Binding-site contacts:
Ligand atom C5 contacts residue ASN282 of chain 1.A at 3.7 Å.
Ligand atom C7 contacts residue ASN282 of chain 1.A at 3.7 Å.
Ligand atom O7 contacts residue ASN280 of chain 1.A at 4.5 Å.
Ligand atom C8 contacts residue GLU281 of chain 1.A at 3.4 Å.
Ligand atom C7 contacts residue GLU281 of chain 1.A at 3.6 Å.
Ligand atom C4 contacts residue ASN282 of chain 1.A at 4.2 Å.
Ligand atom O6 contacts residue ASN282 of chain 1.A at 4.4 Å.
Ligand atom N2 contacts residue ASN282 of chain 1.A at 2.9 Å (h-bond).
Ligand atom C1 contacts residue GLU281 of chain 1.A at 3.9 Å.
Ligand atom C3 contacts residue GLU281 of chain 1.A at 4.2 Å.
Ligand atom C2 contacts residue GLU281 of chain 1.A at 3.7 Å.
Ligand atom O5 contacts residue ASN282 of chain 1.A at 2.4 Å (h-bond).
Ligand atom O7 contacts residue ASN282 of chain 1.A at 4.1 Å.
Ligand atom C7 contacts residue ASN280 of chain 1.A at 4.0 Å.
Ligand atom N2 contacts residue ASN280 of chain 1.A at 4.2 Å.
Ligand atom N2 contacts residue GLU281 of chain 1.A at 2.8 Å (salt-bridge).
Ligand atom C3 contacts residue ASN282 of chain 1.A at 3.8 Å.
Ligand atom C1 contacts residue ASN282 of chain 1.A at 1.4 Å.
Ligand atom C2 contacts residue ASN282 of chain 1.A at 2.5 Å.
Ligand atom C8 contacts residue ASN280 of chain 1.A at 3.8 Å.

This small molecule binds to this protein.
Small molecule (SMILES): CC(=O)N[C@@H]1[C@@H](O)[C@H](O)[C@@H](CO)O[C@H]1O

Sequence of chain 1.A:
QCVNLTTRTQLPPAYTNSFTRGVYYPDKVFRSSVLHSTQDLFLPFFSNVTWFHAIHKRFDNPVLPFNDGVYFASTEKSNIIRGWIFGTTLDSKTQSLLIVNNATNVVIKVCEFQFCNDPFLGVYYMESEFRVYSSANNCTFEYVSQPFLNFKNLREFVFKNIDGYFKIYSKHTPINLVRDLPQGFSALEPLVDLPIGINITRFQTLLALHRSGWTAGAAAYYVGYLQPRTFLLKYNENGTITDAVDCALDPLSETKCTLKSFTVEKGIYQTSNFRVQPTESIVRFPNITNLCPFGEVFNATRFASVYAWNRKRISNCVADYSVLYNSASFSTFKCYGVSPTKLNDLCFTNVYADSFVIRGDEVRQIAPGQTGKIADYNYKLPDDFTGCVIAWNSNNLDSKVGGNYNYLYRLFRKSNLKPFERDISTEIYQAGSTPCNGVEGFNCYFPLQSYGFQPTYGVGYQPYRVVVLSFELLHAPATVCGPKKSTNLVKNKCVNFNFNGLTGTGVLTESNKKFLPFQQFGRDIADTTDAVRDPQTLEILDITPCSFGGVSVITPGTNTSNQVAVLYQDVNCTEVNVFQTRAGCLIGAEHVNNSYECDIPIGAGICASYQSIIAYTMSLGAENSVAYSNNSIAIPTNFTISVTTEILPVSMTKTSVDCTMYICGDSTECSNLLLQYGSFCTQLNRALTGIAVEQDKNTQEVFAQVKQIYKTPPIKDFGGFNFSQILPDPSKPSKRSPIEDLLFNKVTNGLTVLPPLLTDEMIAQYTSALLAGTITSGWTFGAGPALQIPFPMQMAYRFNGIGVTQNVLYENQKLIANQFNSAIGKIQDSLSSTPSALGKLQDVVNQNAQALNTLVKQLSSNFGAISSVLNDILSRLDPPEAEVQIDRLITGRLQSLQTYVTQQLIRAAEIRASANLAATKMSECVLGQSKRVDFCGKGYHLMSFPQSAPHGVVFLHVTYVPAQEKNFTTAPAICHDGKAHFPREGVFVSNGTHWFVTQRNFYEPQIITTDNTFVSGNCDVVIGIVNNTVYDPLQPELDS